This protein binds this small molecule.
Small molecule (SMILES): O=P(O)(O)OC[C@H]1O[C@@H](O)[C@H](O)[C@@H](O)[C@@H]1O

Binding-site contacts:
Ligand atom O3 contacts residue GLY155 of chain 1.A at 2.9 Å (h-bond).
Ligand atom O2P contacts residue LYS225 of chain 1.A at 2.9 Å (salt-bridge).
Ligand atom C4 contacts residue GLU184 of chain 1.A at 3.4 Å.
Ligand atom O1 contacts residue ARG166 of chain 1.A at 3.6 Å (salt-bridge).
Ligand atom O1 contacts residue GLU95 of chain 1.A at 2.6 Å (salt-bridge).
Ligand atom O4 contacts residue GLY157 of chain 1.A at 3.0 Å (h-bond).
Ligand atom O2P contacts residue MET162 of chain 1.A at 3.4 Å.
Ligand atom O1 contacts residue GLY64 of chain 1.A at 3.7 Å.
Ligand atom O1 contacts residue GLY65 of chain 1.A at 3.8 Å.
Ligand atom O6 contacts residue ARG165 of chain 1.A at 3.1 Å (salt-bridge).
Ligand atom C4 contacts residue ILE156 of chain 1.A at 3.8 Å (hydrophobic).
Ligand atom C3 contacts residue GLU184 of chain 1.A at 3.2 Å.
Ligand atom O1P contacts residue THR66 of chain 1.A at 2.7 Å (h-bond).
Ligand atom O5 contacts residue ARG165 of chain 1.A at 3.2 Å (salt-bridge).
Ligand atom P contacts residue THR66 of chain 1.A at 3.6 Å.
Ligand atom O6 contacts residue MET162 of chain 1.A at 3.2 Å.
Ligand atom P contacts residue ARG165 of chain 1.A at 3.7 Å.
Ligand atom O3P contacts residue THR67 of chain 1.A at 2.6 Å (h-bond).
Ligand atom O1P contacts residue GLY65 of chain 1.A at 3.7 Å.
Ligand atom O3 contacts residue THR63 of chain 1.A at 3.6 Å.
Ligand atom C5 contacts residue ARG165 of chain 1.A at 3.7 Å.
Ligand atom O3P contacts residue THR66 of chain 1.A at 3.5 Å (h-bond).
Ligand atom O4 contacts residue GLU184 of chain 1.A at 2.6 Å (salt-bridge).
Ligand atom C4 contacts residue GLY155 of chain 1.A at 3.4 Å.
Ligand atom C1 contacts residue GLU95 of chain 1.A at 3.3 Å.
Ligand atom C1 contacts residue ARG166 of chain 1.A at 3.5 Å.
Ligand atom O4 contacts residue ILE156 of chain 1.A at 3.1 Å.
Ligand atom O2 contacts residue THR63 of chain 1.A at 3.5 Å.
Ligand atom O5 contacts residue GLY65 of chain 1.A at 3.5 Å.
Ligand atom O1 contacts residue ARG165 of chain 1.A at 3.7 Å.
Ligand atom O3 contacts residue PHE186 of chain 1.A at 2.9 Å (h-bond).
Ligand atom O5 contacts residue GLY64 of chain 1.A at 3.5 Å (h-bond).
Ligand atom O3 contacts residue ALA185 of chain 1.A at 3.7 Å.
Ligand atom C3 contacts residue PHE186 of chain 1.A at 3.5 Å (hydrophobic).
Ligand atom O1P contacts residue ARG165 of chain 1.A at 2.7 Å (salt-bridge).
Ligand atom O4 contacts residue GLY155 of chain 1.A at 3.4 Å.
Ligand atom C2 contacts residue THR63 of chain 1.A at 3.7 Å.
Ligand atom O2 contacts residue LEU93 of chain 1.A at 3.6 Å.
Ligand atom C6 contacts residue MET162 of chain 1.A at 3.4 Å (hydrophobic).
Ligand atom O2 contacts residue ARG166 of chain 1.A at 3.4 Å (salt-bridge).

Sequence of chain 1.A:
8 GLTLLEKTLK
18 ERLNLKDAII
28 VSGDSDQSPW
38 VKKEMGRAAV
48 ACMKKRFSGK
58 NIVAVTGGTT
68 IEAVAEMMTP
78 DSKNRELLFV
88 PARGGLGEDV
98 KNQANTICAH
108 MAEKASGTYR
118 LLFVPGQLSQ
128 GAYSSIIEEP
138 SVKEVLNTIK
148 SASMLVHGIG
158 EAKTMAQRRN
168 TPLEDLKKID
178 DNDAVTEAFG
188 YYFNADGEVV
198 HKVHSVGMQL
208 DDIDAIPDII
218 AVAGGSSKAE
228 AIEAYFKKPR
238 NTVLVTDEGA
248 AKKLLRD